Binding-site contacts:
Ligand atom C2 contacts residue TRP364 of chain 1.A at 4.1 Å (hydrophobic).
Ligand atom C4 contacts residue ASN308 of chain 1.A at 4.2 Å.
Ligand atom O7 contacts residue ASN308 of chain 1.A at 3.5 Å (h-bond).
Ligand atom O5 contacts residue ASN308 of chain 1.A at 2.4 Å (h-bond).
Ligand atom C1 contacts residue ASN308 of chain 1.A at 1.4 Å.
Ligand atom O3 contacts residue TRP364 of chain 1.A at 4.2 Å.
Ligand atom C4 contacts residue TRP364 of chain 1.A at 4.5 Å (hydrophobic).
Ligand atom C2 contacts residue ASN308 of chain 1.A at 2.5 Å.
Ligand atom C7 contacts residue ASN308 of chain 1.A at 3.5 Å.
Ligand atom C3 contacts residue ASN308 of chain 1.A at 3.8 Å.
Ligand atom C8 contacts residue GLU309 of chain 1.A at 3.9 Å.
Ligand atom N2 contacts residue ASN308 of chain 1.A at 2.8 Å (h-bond).
Ligand atom C5 contacts residue ASN308 of chain 1.A at 3.7 Å.
Ligand atom O7 contacts residue TRP364 of chain 1.A at 3.6 Å.
Ligand atom O7 contacts residue GLU309 of chain 1.A at 4.3 Å.

This protein binds this small molecule.
Small molecule (SMILES): CC(=O)N[C@@H]1[C@@H](O)[C@H](O)[C@@H](CO)O[C@H]1O

Sequence of chain 1.A:
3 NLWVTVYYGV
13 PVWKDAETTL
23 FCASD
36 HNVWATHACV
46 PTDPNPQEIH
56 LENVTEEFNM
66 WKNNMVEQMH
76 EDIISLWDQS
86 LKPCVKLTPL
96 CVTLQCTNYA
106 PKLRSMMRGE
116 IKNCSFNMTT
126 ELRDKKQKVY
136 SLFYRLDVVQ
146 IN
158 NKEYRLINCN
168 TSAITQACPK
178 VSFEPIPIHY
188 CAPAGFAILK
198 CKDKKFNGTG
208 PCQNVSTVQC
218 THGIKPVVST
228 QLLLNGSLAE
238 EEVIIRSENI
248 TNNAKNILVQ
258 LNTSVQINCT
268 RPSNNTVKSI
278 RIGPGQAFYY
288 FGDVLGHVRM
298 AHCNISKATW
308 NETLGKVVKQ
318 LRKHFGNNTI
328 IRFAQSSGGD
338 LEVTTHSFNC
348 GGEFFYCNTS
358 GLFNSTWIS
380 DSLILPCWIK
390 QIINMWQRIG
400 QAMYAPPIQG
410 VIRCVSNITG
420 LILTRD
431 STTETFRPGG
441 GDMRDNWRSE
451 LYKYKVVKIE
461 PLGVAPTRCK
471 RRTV